Sequence of chain 1.A:
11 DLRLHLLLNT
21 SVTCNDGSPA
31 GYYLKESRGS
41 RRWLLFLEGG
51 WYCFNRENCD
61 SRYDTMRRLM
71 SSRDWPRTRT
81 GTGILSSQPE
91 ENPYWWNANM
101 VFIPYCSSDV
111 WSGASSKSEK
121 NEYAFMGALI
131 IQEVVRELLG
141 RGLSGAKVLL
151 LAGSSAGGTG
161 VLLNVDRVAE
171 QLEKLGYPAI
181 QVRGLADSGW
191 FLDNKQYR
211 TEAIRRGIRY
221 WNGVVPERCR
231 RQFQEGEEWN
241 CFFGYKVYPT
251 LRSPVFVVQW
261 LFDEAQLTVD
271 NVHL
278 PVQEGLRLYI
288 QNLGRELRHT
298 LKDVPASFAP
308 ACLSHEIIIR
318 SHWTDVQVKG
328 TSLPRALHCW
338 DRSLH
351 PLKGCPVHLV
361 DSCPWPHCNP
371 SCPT

Binding-site contacts:
Ligand atom C6 contacts residue PHE243 of chain 1.A at 4.1 Å (hydrophobic).
Ligand atom C12 contacts residue PHE191 of chain 1.A at 3.5 Å (hydrophobic).
Ligand atom C9 contacts residue DMS1 of chain 1.M at 3.6 Å.
Ligand atom C5 contacts residue ASP193 of chain 1.A at 3.9 Å.
Ligand atom C8 contacts residue ASN194 of chain 1.A at 3.4 Å.
Ligand atom O1 contacts residue THR211 of chain 1.A at 3.4 Å.
Ligand atom C10 contacts residue VAL269 of chain 1.A at 3.9 Å (hydrophobic).
Ligand atom C14 contacts residue PHE191 of chain 1.A at 3.9 Å (hydrophobic).
Ligand atom C4 contacts residue ASP193 of chain 1.A at 3.5 Å.
Ligand atom N2 contacts residue DMS1 of chain 1.M at 4.1 Å.
Ligand atom C1 contacts residue ASP193 of chain 1.A at 4.0 Å.
Ligand atom C14 contacts residue DMS1 of chain 1.M at 4.0 Å.
Ligand atom N1 contacts residue ASN194 of chain 1.A at 2.4 Å (h-bond).
Ligand atom C2 contacts residue ASP193 of chain 1.A at 3.7 Å.
Ligand atom C7 contacts residue VAL269 of chain 1.A at 3.6 Å (hydrophobic).
Ligand atom C14 contacts residue LEU192 of chain 1.A at 3.8 Å (hydrophobic).
Ligand atom C3 contacts residue ASN194 of chain 1.A at 3.3 Å.
Ligand atom C7 contacts residue LEU192 of chain 1.A at 3.7 Å (hydrophobic).
Ligand atom C11 contacts residue VAL269 of chain 1.A at 3.6 Å (hydrophobic).
Ligand atom C9 contacts residue VAL269 of chain 1.A at 3.7 Å (hydrophobic).
Ligand atom C12 contacts residue DMS1 of chain 1.M at 4.2 Å.
Ligand atom C5 contacts residue THR211 of chain 1.A at 3.6 Å.
Ligand atom C14 contacts residue VAL269 of chain 1.A at 4.0 Å (hydrophobic).
Ligand atom C8 contacts residue LEU192 of chain 1.A at 3.9 Å (hydrophobic).
Ligand atom C5 contacts residue PHE243 of chain 1.A at 3.7 Å (hydrophobic).
Ligand atom C13 contacts residue PHE191 of chain 1.A at 3.5 Å (hydrophobic).
Ligand atom C11 contacts residue SO41 of chain 1.G at 3.9 Å.
Ligand atom C1 contacts residue ASN194 of chain 1.A at 3.4 Å.
Ligand atom N2 contacts residue PHE243 of chain 1.A at 3.9 Å.
Ligand atom C3 contacts residue ASP193 of chain 1.A at 3.5 Å.
Ligand atom C4 contacts residue THR211 of chain 1.A at 3.3 Å.
Ligand atom C13 contacts residue GLN266 of chain 1.A at 3.8 Å.
Ligand atom C8 contacts residue ASP193 of chain 1.A at 3.8 Å.
Ligand atom C11 contacts residue DMS1 of chain 1.M at 3.8 Å.
Ligand atom C2 contacts residue ASN194 of chain 1.A at 3.3 Å.
Ligand atom C10 contacts residue DMS1 of chain 1.M at 3.5 Å.
Ligand atom C6 contacts residue VAL269 of chain 1.A at 4.1 Å (hydrophobic).
Ligand atom C12 contacts residue VAL269 of chain 1.A at 3.8 Å (hydrophobic).
Ligand atom N2 contacts residue VAL269 of chain 1.A at 4.0 Å.
Ligand atom N1 contacts residue ASP193 of chain 1.A at 3.3 Å.

A protein and the small-molecule ligand that binds it are described below.
Small molecule (SMILES): CC(=O)Nc1ccc(Nc2ccccc2)cc1